A small-molecule ligand and the protein it binds are described below.
Small molecule (SMILES): C=CC1=C(C)/C(=C/c2[nH]c(/C=C3\N=C(/C=C4\NC(=O)C(C)=C4C=C)C(C)=C3CCC(=O)O)c(CCC(=O)O)c2C)NC1=O

Binding-site contacts:
Ligand atom ND contacts residue ASP194 of chain 1.H at 3.5 Å (salt-bridge).
Ligand atom O1A contacts residue SER275 of chain 1.H at 3.4 Å (h-bond).
Ligand atom C4B contacts residue TYR250 of chain 1.H at 3.3 Å (hydrophobic).
Ligand atom O2A contacts residue TYR163 of chain 1.H at 3.0 Å (h-bond).
Ligand atom CMD contacts residue SER244 of chain 1.H at 3.6 Å.
Ligand atom C4D contacts residue HIS247 of chain 1.H at 3.8 Å.
Ligand atom CAC contacts residue CYS12 of chain 1.H at 1.7 Å (hydrophobic).
Ligand atom C4C contacts residue ASP194 of chain 1.H at 3.8 Å.
Ligand atom CBA contacts residue SER275 of chain 1.H at 3.8 Å.
Ligand atom NA contacts residue ASP194 of chain 1.H at 3.2 Å (salt-bridge).
Ligand atom OB contacts residue TYR250 of chain 1.H at 3.5 Å (h-bond).
Ligand atom CBD contacts residue HIS247 of chain 1.H at 3.7 Å.
Ligand atom O1D contacts residue ARG241 of chain 1.H at 3.6 Å (salt-bridge).
Ligand atom CBB contacts residue GLN188 of chain 1.H at 3.4 Å.
Ligand atom CAA contacts residue TYR203 of chain 1.H at 3.0 Å (hydrophobic).
Ligand atom NB contacts residue SER459 of chain 1.H at 3.7 Å.
Ligand atom C3B contacts residue TYR250 of chain 1.H at 3.7 Å (hydrophobic).
Ligand atom CGA contacts residue SER275 of chain 1.H at 2.9 Å.
Ligand atom CGD contacts residue ARG209 of chain 1.H at 2.9 Å.
Ligand atom CMC contacts residue ASP194 of chain 1.H at 3.5 Å.
Ligand atom NB contacts residue TYR250 of chain 1.H at 3.4 Å (h-bond).
Ligand atom NB contacts residue TYR190 of chain 1.H at 3.6 Å.
Ligand atom CHA contacts residue TYR203 of chain 1.H at 3.2 Å (hydrophobic).
Ligand atom O2A contacts residue SER275 of chain 1.H at 2.5 Å (h-bond).
Ligand atom OB contacts residue TYR190 of chain 1.H at 3.6 Å.
Ligand atom NC contacts residue ASP194 of chain 1.H at 3.2 Å (salt-bridge).
Ligand atom OC contacts residue ASP194 of chain 1.H at 3.1 Å (salt-bridge).
Ligand atom CBC contacts residue CYS12 of chain 1.H at 1.7 Å (hydrophobic).
Ligand atom O2D contacts residue ARG209 of chain 1.H at 2.6 Å (salt-bridge).
Ligand atom CAD contacts residue TYR203 of chain 1.H at 3.3 Å (hydrophobic).
Ligand atom OC contacts residue TYR250 of chain 1.H at 3.3 Å.
Ligand atom CMA contacts residue TYR163 of chain 1.H at 3.5 Å (hydrophobic).
Ligand atom CBA contacts residue TYR203 of chain 1.H at 3.1 Å (hydrophobic).
Ligand atom CHB contacts residue ASP194 of chain 1.H at 3.8 Å.
Ligand atom C1C contacts residue ASP194 of chain 1.H at 3.5 Å.
Ligand atom C4A contacts residue ASP194 of chain 1.H at 3.7 Å.
Ligand atom O1A contacts residue HIS277 of chain 1.H at 3.1 Å (h-bond).
Ligand atom C3C contacts residue CYS12 of chain 1.H at 3.2 Å (hydrophobic).
Ligand atom O1D contacts residue ARG209 of chain 1.H at 2.5 Å (salt-bridge).
Ligand atom OB contacts residue GLN188 of chain 1.H at 3.0 Å (h-bond).

Sequence of chain 1.H:
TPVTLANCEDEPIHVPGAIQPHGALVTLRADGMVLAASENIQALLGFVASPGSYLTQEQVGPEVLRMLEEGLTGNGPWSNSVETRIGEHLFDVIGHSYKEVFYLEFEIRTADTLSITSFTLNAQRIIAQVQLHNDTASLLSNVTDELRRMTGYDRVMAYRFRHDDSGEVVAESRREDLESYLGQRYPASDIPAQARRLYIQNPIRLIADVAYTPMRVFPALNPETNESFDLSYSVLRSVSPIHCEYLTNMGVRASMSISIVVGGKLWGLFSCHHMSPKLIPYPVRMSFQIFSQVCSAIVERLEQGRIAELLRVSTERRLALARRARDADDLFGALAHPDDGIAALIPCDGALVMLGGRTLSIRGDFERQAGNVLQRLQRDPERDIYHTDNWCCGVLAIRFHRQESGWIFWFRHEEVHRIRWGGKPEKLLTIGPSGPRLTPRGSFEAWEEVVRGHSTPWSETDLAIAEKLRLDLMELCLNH